Sequence of chain 1.F:
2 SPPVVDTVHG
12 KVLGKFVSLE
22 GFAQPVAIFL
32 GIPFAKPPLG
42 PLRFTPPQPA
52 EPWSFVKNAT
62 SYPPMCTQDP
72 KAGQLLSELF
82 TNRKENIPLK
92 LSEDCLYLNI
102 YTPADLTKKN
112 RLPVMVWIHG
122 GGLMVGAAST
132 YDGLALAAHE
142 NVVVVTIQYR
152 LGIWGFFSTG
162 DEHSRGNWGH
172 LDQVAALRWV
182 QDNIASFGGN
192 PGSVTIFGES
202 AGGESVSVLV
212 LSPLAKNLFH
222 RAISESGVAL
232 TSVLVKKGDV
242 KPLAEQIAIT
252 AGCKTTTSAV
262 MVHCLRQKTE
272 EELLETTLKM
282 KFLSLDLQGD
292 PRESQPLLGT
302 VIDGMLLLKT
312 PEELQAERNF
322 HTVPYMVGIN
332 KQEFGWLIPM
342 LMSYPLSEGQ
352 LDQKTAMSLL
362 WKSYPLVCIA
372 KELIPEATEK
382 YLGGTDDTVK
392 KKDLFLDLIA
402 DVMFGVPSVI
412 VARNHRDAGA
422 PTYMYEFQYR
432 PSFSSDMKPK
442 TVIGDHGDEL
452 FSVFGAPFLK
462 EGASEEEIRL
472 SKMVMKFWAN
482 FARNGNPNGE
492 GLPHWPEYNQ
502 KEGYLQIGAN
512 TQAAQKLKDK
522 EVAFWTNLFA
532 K

This protein binds this small molecule.
Small molecule (SMILES): CC(=O)N[C@H]1[C@H]([C@H](O)[C@H](O)CO)O[C@@](O)(C(=O)O)C[C@@H]1O

Sequence of chain 1.D:
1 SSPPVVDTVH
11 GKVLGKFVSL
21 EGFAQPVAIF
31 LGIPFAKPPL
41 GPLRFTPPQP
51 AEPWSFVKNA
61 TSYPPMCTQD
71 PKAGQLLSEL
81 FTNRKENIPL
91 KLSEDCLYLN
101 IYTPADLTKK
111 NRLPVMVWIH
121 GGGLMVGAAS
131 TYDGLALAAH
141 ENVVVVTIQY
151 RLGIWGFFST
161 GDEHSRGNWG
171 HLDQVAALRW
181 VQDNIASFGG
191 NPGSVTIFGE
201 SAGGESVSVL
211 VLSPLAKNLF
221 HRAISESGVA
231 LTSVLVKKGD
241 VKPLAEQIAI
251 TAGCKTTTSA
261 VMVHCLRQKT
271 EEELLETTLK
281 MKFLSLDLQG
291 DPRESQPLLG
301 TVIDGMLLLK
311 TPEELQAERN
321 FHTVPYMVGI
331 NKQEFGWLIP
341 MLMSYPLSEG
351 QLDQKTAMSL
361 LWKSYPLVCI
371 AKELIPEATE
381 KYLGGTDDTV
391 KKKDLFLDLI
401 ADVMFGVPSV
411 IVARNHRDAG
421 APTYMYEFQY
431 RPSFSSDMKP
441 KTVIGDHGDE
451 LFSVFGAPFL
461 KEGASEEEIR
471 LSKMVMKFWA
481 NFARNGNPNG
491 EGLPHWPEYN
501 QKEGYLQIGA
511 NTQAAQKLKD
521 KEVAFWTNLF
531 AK

Binding-site contacts:
Ligand atom O8 contacts residue TYR98 of chain 1.F at 4.0 Å.
Ligand atom C10 contacts residue SER259 of chain 1.D at 3.9 Å.
Ligand atom C9 contacts residue ALA60 of chain 1.F at 4.0 Å (hydrophobic).
Ligand atom O4 contacts residue SER62 of chain 1.F at 3.5 Å (h-bond).
Ligand atom C9 contacts residue LEU31 of chain 1.F at 3.7 Å (hydrophobic).
Ligand atom C1 contacts residue ASN59 of chain 1.F at 3.5 Å.
Ligand atom C9 contacts residue ASN59 of chain 1.F at 3.2 Å.
Ligand atom C11 contacts residue ASP162 of chain 1.D at 3.8 Å.
Ligand atom O1A contacts residue ASN59 of chain 1.F at 3.3 Å (h-bond).
Ligand atom O9 contacts residue SER62 of chain 1.F at 2.7 Å (h-bond).
Ligand atom C8 contacts residue LEU31 of chain 1.F at 4.1 Å (hydrophobic).
Ligand atom C3 contacts residue LYS242 of chain 1.D at 3.4 Å.
Ligand atom C4 contacts residue LYS242 of chain 1.D at 3.8 Å.
Ligand atom O10 contacts residue SER259 of chain 1.D at 3.7 Å.
Ligand atom O10 contacts residue THR257 of chain 1.D at 3.8 Å.
Ligand atom C1 contacts residue NAG1 of chain 1.MA at 3.4 Å.
Ligand atom O2 contacts residue SER62 of chain 1.F at 3.8 Å.
Ligand atom C8 contacts residue ASN59 of chain 1.F at 3.6 Å.
Ligand atom C11 contacts residue LYS242 of chain 1.D at 3.6 Å.
Ligand atom O1B contacts residue ASN59 of chain 1.F at 3.3 Å.
Ligand atom O6 contacts residue ASN59 of chain 1.F at 2.8 Å (h-bond).
Ligand atom O9 contacts residue ASN59 of chain 1.F at 3.9 Å.
Ligand atom C7 contacts residue ASN59 of chain 1.F at 3.2 Å.
Ligand atom O7 contacts residue LYS58 of chain 1.F at 3.7 Å.
Ligand atom C6 contacts residue ASN59 of chain 1.F at 3.5 Å.
Ligand atom C9 contacts residue THR61 of chain 1.F at 4.0 Å.
Ligand atom O9 contacts residue GLY32 of chain 1.F at 3.8 Å.
Ligand atom C10 contacts residue THR258 of chain 1.D at 4.0 Å.
Ligand atom O10 contacts residue THR258 of chain 1.D at 3.2 Å.
Ligand atom O9 contacts residue THR61 of chain 1.F at 3.5 Å (h-bond).
Ligand atom O9 contacts residue LEU31 of chain 1.F at 2.4 Å (h-bond).
Ligand atom C2 contacts residue ASN59 of chain 1.F at 3.9 Å.
Ligand atom O8 contacts residue GLY32 of chain 1.F at 3.7 Å.
Ligand atom C10 contacts residue LYS242 of chain 1.D at 4.1 Å.
Ligand atom O1A contacts residue NAG1 of chain 1.MA at 2.2 Å (h-bond).
Ligand atom C8 contacts residue GLY32 of chain 1.F at 3.4 Å.
Ligand atom C11 contacts residue SER259 of chain 1.D at 3.0 Å.
Ligand atom C11 contacts residue THR258 of chain 1.D at 4.1 Å.
Ligand atom O9 contacts residue ALA60 of chain 1.F at 3.7 Å.
Ligand atom C9 contacts residue SER62 of chain 1.F at 3.2 Å.